Sequence of chain 1.A:
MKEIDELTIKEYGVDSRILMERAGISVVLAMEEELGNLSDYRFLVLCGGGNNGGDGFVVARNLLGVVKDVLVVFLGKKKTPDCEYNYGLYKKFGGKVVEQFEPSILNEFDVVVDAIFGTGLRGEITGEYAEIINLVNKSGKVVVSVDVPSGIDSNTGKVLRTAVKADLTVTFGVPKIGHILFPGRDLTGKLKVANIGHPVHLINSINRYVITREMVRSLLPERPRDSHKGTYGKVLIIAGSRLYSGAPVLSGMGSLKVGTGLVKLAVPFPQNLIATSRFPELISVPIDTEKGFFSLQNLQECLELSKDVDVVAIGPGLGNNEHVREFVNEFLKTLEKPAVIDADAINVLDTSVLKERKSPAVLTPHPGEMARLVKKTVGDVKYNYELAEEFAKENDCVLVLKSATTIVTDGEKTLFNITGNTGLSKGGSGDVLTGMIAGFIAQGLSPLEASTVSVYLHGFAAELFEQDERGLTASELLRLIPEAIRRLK

This protein binds this small molecule.
Small molecule (SMILES): CC(C)C[C@H](NC(=O)[C@H](CC1=CN=C2C=CC=CC12)NC(=O)[C@H](C)NC(=O)[C@H](C)N)C(=O)N[C@@H](Cc1ccccc1)C(=O)N[C@@H](CCC(=O)O)C(=O)N[C@@H](C)C=O

Binding-site contacts:
Ligand atom CD1 contacts residue ASN207 of chain 1.A at 3.5 Å.
Ligand atom CZ2 contacts residue ASN207 of chain 1.A at 3.7 Å.
Ligand atom N contacts residue GLU44 of chain 5.A at 3.0 Å (salt-bridge).
Ligand atom NE1 contacts residue ASN74 of chain 5.A at 2.8 Å (h-bond).
Ligand atom CZ contacts residue SER38 of chain 1.A at 3.3 Å.
Ligand atom CE2 contacts residue VAL40 of chain 5.A at 3.6 Å (hydrophobic).
Ligand atom C contacts residue GLU44 of chain 5.A at 3.4 Å.
Ligand atom CZ contacts residue ALA42 of chain 1.A at 3.5 Å (hydrophobic).
Ligand atom CD2 contacts residue LEU41 of chain 1.A at 3.5 Å (hydrophobic).
Ligand atom CD1 contacts residue VAL40 of chain 5.A at 3.8 Å (hydrophobic).
Ligand atom CH2 contacts residue ARG34 of chain 1.A at 3.5 Å.
Ligand atom NE1 contacts residue ASN207 of chain 1.A at 3.6 Å (h-bond).
Ligand atom CH2 contacts residue ILE37 of chain 5.A at 3.8 Å (hydrophobic).
Ligand atom O contacts residue ASN207 of chain 1.A at 3.1 Å (h-bond).
Ligand atom NE1 contacts residue VAL40 of chain 5.A at 3.7 Å.
Ligand atom CZ2 contacts residue ASN74 of chain 5.A at 3.5 Å.
Ligand atom CG contacts residue VAL40 of chain 5.A at 3.7 Å (hydrophobic).
Ligand atom CB contacts residue GLU44 of chain 5.A at 3.6 Å.
Ligand atom O contacts residue ASN207 of chain 1.A at 2.8 Å (h-bond).
Ligand atom N contacts residue VAL205 of chain 1.A at 2.8 Å (h-bond).
Ligand atom CD2 contacts residue GLU45 of chain 1.A at 3.7 Å.
Ligand atom O contacts residue ALA206 of chain 1.A at 3.2 Å.
Ligand atom CA contacts residue VAL205 of chain 1.A at 3.8 Å (hydrophobic).
Ligand atom CE1 contacts residue SER38 of chain 1.A at 3.8 Å.
Ligand atom N contacts residue GLU44 of chain 5.A at 3.0 Å (salt-bridge).
Ligand atom CE2 contacts residue GLU45 of chain 1.A at 3.8 Å.
Ligand atom O contacts residue LYS204 of chain 1.A at 3.8 Å.
Ligand atom CD1 contacts residue SER38 of chain 1.A at 3.6 Å.
Ligand atom C contacts residue VAL205 of chain 1.A at 3.5 Å (hydrophobic).
Ligand atom O contacts residue VAL205 of chain 1.A at 3.6 Å (h-bond).
Ligand atom CA contacts residue GLU44 of chain 5.A at 3.8 Å.
Ligand atom CA contacts residue VAL205 of chain 1.A at 3.2 Å (hydrophobic).
Ligand atom CE2 contacts residue ASN207 of chain 1.A at 3.5 Å.
Ligand atom CA contacts residue GLU44 of chain 5.A at 3.9 Å.
Ligand atom CD2 contacts residue VAL40 of chain 5.A at 3.5 Å (hydrophobic).
Ligand atom CZ2 contacts residue ARG34 of chain 1.A at 3.7 Å.
Ligand atom CE3 contacts residue LEU41 of chain 5.A at 3.8 Å (hydrophobic).
Ligand atom CD1 contacts residue ASN74 of chain 5.A at 3.7 Å.
Ligand atom C contacts residue LEU203 of chain 1.A at 3.4 Å (hydrophobic).
Ligand atom O contacts residue VAL205 of chain 1.A at 3.0 Å (h-bond).

Sequence of chain 5.A:
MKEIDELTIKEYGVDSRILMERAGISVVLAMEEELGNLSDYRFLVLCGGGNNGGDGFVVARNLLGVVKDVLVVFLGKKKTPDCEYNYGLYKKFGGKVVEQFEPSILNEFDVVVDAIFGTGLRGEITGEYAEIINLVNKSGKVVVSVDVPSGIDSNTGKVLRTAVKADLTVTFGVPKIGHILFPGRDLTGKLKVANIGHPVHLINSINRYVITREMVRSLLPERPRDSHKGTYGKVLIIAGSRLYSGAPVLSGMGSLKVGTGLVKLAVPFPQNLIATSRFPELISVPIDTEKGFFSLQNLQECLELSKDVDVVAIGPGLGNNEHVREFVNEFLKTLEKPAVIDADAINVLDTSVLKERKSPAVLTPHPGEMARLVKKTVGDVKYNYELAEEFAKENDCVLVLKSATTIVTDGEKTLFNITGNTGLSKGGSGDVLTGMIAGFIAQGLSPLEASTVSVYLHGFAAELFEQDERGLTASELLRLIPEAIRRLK